Sequence of chain 1.A:
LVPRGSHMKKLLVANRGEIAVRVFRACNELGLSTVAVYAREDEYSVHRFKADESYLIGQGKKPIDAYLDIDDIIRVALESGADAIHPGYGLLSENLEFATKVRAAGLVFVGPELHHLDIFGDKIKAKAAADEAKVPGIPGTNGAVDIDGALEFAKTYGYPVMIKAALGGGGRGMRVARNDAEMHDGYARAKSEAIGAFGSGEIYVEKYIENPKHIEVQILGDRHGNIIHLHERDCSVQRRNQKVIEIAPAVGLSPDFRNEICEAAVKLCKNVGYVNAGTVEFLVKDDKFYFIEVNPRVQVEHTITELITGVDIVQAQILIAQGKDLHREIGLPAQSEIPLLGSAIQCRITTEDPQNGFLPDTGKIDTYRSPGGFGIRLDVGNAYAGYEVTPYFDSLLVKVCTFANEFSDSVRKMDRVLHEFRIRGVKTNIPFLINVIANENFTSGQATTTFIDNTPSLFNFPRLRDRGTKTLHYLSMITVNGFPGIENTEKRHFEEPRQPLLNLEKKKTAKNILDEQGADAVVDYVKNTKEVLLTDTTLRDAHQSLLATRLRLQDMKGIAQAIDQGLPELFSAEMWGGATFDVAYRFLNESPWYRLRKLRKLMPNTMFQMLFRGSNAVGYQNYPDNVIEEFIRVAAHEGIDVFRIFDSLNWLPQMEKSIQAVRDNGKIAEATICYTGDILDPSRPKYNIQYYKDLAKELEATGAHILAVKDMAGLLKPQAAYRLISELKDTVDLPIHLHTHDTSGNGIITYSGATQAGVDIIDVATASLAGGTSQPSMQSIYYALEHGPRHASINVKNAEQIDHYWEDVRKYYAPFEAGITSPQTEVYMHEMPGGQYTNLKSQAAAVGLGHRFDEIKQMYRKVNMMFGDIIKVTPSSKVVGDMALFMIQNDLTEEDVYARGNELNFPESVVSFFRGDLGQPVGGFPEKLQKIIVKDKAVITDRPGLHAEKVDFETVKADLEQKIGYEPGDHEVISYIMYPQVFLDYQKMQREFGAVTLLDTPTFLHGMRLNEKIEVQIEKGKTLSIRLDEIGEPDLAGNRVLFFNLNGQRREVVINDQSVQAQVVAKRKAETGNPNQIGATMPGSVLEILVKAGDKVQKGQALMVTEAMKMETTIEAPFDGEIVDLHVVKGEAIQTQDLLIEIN

Sequence of chain 1.B:
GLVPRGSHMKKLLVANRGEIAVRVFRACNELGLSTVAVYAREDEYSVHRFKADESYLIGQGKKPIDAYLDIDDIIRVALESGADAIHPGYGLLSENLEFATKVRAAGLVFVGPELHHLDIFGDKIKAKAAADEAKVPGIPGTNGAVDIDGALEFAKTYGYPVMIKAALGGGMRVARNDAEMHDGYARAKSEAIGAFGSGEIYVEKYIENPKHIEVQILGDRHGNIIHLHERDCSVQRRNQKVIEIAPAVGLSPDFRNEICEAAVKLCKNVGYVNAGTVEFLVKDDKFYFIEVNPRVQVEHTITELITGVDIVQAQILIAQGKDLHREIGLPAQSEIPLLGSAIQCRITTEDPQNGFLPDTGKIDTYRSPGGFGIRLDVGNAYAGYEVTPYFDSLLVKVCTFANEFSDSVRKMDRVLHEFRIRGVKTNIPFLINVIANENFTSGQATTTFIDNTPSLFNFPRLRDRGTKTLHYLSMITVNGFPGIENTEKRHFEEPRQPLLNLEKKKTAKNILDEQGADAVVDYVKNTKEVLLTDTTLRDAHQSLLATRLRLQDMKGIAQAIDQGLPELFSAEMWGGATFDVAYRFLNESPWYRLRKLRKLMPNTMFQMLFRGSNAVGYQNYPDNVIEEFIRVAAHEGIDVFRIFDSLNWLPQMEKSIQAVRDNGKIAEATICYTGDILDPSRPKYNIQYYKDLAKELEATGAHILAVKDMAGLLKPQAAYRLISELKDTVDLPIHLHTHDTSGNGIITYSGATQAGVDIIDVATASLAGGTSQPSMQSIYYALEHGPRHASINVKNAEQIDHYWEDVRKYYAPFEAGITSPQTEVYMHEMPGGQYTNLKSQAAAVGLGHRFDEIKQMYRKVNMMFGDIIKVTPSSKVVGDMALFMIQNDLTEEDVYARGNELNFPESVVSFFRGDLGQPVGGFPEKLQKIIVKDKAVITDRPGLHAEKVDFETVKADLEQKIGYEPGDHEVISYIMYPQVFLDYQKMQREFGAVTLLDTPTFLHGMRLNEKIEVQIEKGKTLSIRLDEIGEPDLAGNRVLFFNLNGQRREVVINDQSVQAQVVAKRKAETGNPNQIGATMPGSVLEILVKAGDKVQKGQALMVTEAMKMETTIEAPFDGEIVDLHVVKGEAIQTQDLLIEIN

Binding-site contacts:
Ligand atom C5' contacts residue GLY754 of chain 1.A at 3.7 Å.
Ligand atom O2' contacts residue GLN720 of chain 1.A at 3.5 Å (h-bond).
Ligand atom C5'1 contacts residue GLY754 of chain 1.B at 3.7 Å.
Ligand atom P contacts residue SER753 of chain 1.A at 3.6 Å.
Ligand atom N31 contacts residue GLN720 of chain 1.B at 3.6 Å.
Ligand atom O3' contacts residue SER753 of chain 1.B at 3.7 Å.
Ligand atom C5 contacts residue TYR723 of chain 1.A at 3.6 Å (hydrophobic).
Ligand atom C51 contacts residue TYR723 of chain 1.B at 3.7 Å (hydrophobic).
Ligand atom O2P contacts residue SER753 of chain 1.A at 2.3 Å (h-bond).
Ligand atom O1P1 contacts residue GLN757 of chain 1.B at 3.5 Å.
Ligand atom O1P contacts residue GLN757 of chain 1.A at 3.5 Å.
Ligand atom O2'1 contacts residue GLN720 of chain 1.B at 3.5 Å (h-bond).
Ligand atom N1 contacts residue TYR723 of chain 1.A at 3.3 Å.
Ligand atom C21 contacts residue TYR723 of chain 1.B at 3.8 Å (hydrophobic).
Ligand atom O2' contacts residue PRO719 of chain 1.A at 3.6 Å.
Ligand atom C21 contacts residue ARG724 of chain 1.B at 3.8 Å.
Ligand atom N61 contacts residue TYR723 of chain 1.B at 3.5 Å.
Ligand atom O2P contacts residue GLN757 of chain 1.A at 3.1 Å (h-bond).
Ligand atom N11 contacts residue TYR723 of chain 1.B at 3.4 Å.
Ligand atom P1 contacts residue GLN757 of chain 1.B at 3.8 Å.
Ligand atom N3 contacts residue GLN720 of chain 1.A at 3.8 Å.
Ligand atom C1'1 contacts residue PRO719 of chain 1.B at 3.8 Å (hydrophobic).
Ligand atom O3'1 contacts residue SER753 of chain 1.A at 3.7 Å.
Ligand atom O2P1 contacts residue SER753 of chain 1.B at 2.4 Å (h-bond).
Ligand atom C4 contacts residue TYR723 of chain 1.A at 3.8 Å (hydrophobic).
Ligand atom O4' contacts residue GLY754 of chain 1.A at 3.3 Å.
Ligand atom C61 contacts residue TYR723 of chain 1.B at 3.5 Å (hydrophobic).
Ligand atom C41 contacts residue TYR723 of chain 1.B at 3.7 Å (hydrophobic).
Ligand atom O2P contacts residue GLY754 of chain 1.A at 3.7 Å.
Ligand atom O2P1 contacts residue GLY754 of chain 1.B at 3.7 Å.
Ligand atom O2'1 contacts residue PRO719 of chain 1.B at 3.5 Å.
Ligand atom O3'1 contacts residue ILE750 of chain 1.B at 3.8 Å.
Ligand atom C6 contacts residue TYR723 of chain 1.A at 3.4 Å (hydrophobic).
Ligand atom O4'1 contacts residue GLY754 of chain 1.B at 3.3 Å.
Ligand atom N7 contacts residue TYR723 of chain 1.A at 3.7 Å.
Ligand atom N31 contacts residue TYR723 of chain 1.B at 3.7 Å.
Ligand atom N6 contacts residue TYR723 of chain 1.A at 3.2 Å.
Ligand atom P1 contacts residue SER753 of chain 1.B at 3.6 Å.
Ligand atom C2 contacts residue TYR723 of chain 1.A at 3.7 Å (hydrophobic).
Ligand atom O2P1 contacts residue GLN757 of chain 1.B at 3.0 Å (h-bond).

A protein and the small-molecule ligand that binds it are described below.
Small molecule (SMILES): Nc1ncnc2c1ncn2[C@@H]1O[C@@H]2CO[P](=O)(O)O[C@H]3[C@@H](O)[C@H](n4cnc5c(N)ncnc54)O[C@@H]3CO[P](=O)(O)O[C@H]2[C@H]1O